A protein and the small-molecule ligand that binds it are described below.
Small molecule (SMILES): Cc1ncc(COP(=O)(O)O)c(CN[C@@H](CO)C(=O)O)c1O

Binding-site contacts:
Ligand atom OXT contacts residue ALA112 of chain 1.B at 3.1 Å (h-bond).
Ligand atom O contacts residue ALA112 of chain 1.B at 2.8 Å (h-bond).
Ligand atom O1P contacts residue GLY234 of chain 1.B at 2.9 Å (h-bond).
Ligand atom N1 contacts residue SER377 of chain 1.B at 2.9 Å (h-bond).
Ligand atom C4 contacts residue LYS87 of chain 1.B at 3.4 Å.
Ligand atom C5A contacts residue LEU304 of chain 1.B at 3.6 Å (hydrophobic).
Ligand atom O3P contacts residue HIS86 of chain 1.B at 3.0 Å (h-bond).
Ligand atom CB contacts residue ALA112 of chain 1.B at 3.1 Å (hydrophobic).
Ligand atom C5A contacts residue GLY303 of chain 1.B at 3.2 Å.
Ligand atom OG contacts residue GLY303 of chain 1.B at 3.6 Å (h-bond).
Ligand atom O1P contacts residue GLY233 of chain 1.B at 3.2 Å (h-bond).
Ligand atom N1 contacts residue HIS86 of chain 1.B at 3.5 Å.
Ligand atom N contacts residue LYS87 of chain 1.B at 3.2 Å.
Ligand atom O3P contacts residue ASN236 of chain 1.B at 2.9 Å (h-bond).
Ligand atom P contacts residue SER235 of chain 1.B at 3.6 Å.
Ligand atom O1P contacts residue GLY232 of chain 1.B at 2.9 Å (h-bond).
Ligand atom OXT contacts residue THR110 of chain 1.B at 3.3 Å.
Ligand atom C6 contacts residue HIS86 of chain 1.B at 3.6 Å.
Ligand atom O2P contacts residue GLY234 of chain 1.B at 3.5 Å (h-bond).
Ligand atom O3 contacts residue GLN114 of chain 1.B at 3.6 Å.
Ligand atom N contacts residue GLY303 of chain 1.B at 3.4 Å.
Ligand atom CB contacts residue ALA302 of chain 1.B at 3.7 Å (hydrophobic).
Ligand atom C4A contacts residue GLY303 of chain 1.B at 3.0 Å.
Ligand atom O contacts residue HIS115 of chain 1.B at 2.9 Å (h-bond).
Ligand atom O3 contacts residue LYS87 of chain 1.B at 3.5 Å.
Ligand atom OXT contacts residue HIS115 of chain 1.B at 3.7 Å.
Ligand atom O3P contacts residue SER235 of chain 1.B at 3.2 Å (h-bond).
Ligand atom C contacts residue ALA112 of chain 1.B at 3.1 Å (hydrophobic).
Ligand atom OG contacts residue LEU166 of chain 1.B at 3.3 Å.
Ligand atom C3 contacts residue LYS87 of chain 1.B at 3.7 Å.
Ligand atom O contacts residue LYS87 of chain 1.B at 3.1 Å.
Ligand atom CB contacts residue GLY303 of chain 1.B at 3.4 Å.
Ligand atom O contacts residue GLN114 of chain 1.B at 3.7 Å.
Ligand atom C contacts residue LYS87 of chain 1.B at 3.6 Å.
Ligand atom O2P contacts residue THR190 of chain 1.B at 2.7 Å (h-bond).
Ligand atom OG contacts residue ALA302 of chain 1.B at 3.5 Å (h-bond).
Ligand atom O2P contacts residue SER235 of chain 1.B at 2.8 Å (h-bond).
Ligand atom C4A contacts residue LYS87 of chain 1.B at 3.2 Å.
Ligand atom OXT contacts residue GLY111 of chain 1.B at 3.1 Å (h-bond).
Ligand atom O1P contacts residue SER235 of chain 1.B at 3.7 Å.

Sequence of chain 1.B:
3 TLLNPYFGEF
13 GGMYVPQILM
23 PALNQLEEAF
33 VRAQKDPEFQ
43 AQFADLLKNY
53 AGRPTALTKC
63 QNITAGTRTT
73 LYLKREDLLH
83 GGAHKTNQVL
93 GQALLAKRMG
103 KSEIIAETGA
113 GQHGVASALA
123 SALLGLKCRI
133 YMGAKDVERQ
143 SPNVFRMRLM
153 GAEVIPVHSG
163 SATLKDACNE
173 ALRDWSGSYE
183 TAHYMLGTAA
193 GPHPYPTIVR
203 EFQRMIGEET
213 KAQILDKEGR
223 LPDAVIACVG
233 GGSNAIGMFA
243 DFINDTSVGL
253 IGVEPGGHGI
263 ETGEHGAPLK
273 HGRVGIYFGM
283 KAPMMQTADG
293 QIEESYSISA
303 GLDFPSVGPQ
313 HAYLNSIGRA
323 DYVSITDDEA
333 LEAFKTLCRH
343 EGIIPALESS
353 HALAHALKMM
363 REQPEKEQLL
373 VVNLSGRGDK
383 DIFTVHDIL